A small-molecule ligand and the protein it binds are described below.
Small molecule (SMILES): CN(CCOc1ccc(C[C@@H]2SC(=O)NC2=O)cc1)c1ccccn1

Sequence of chain 1.A:
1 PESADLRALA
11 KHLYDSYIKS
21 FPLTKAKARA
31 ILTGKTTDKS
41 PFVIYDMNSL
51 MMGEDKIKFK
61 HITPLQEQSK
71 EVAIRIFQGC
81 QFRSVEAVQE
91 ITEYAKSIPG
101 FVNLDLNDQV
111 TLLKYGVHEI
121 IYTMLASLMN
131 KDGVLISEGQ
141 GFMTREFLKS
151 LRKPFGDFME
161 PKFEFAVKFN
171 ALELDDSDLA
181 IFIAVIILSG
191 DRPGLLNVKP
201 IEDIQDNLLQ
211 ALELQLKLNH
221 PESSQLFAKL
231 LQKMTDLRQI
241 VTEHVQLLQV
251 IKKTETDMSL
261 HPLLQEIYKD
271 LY

Binding-site contacts:
Ligand atom C6 contacts residue TYR122 of chain 1.A at 3.6 Å (hydrophobic).
Ligand atom O2 contacts residue LEU248 of chain 1.A at 3.6 Å.
Ligand atom N16 contacts residue CYS80 of chain 1.A at 3.7 Å.
Ligand atom C6 contacts residue SER84 of chain 1.A at 3.0 Å.
Ligand atom C17 contacts residue ILE136 of chain 1.A at 3.6 Å (hydrophobic).
Ligand atom N3 contacts residue TYR268 of chain 1.A at 2.9 Å (h-bond).
Ligand atom S1 contacts residue CYS80 of chain 1.A at 3.9 Å.
Ligand atom C4 contacts residue SER84 of chain 1.A at 3.4 Å.
Ligand atom N3 contacts residue HIS244 of chain 1.A at 3.8 Å.
Ligand atom O4 contacts residue LEU264 of chain 1.A at 3.5 Å.
Ligand atom C8 contacts residue CYS80 of chain 1.A at 3.7 Å (hydrophobic).
Ligand atom C4 contacts residue TYR268 of chain 1.A at 3.4 Å (hydrophobic).
Ligand atom C8 contacts residue SER84 of chain 1.A at 3.2 Å.
Ligand atom O4 contacts residue HIS118 of chain 1.A at 2.8 Å (h-bond).
Ligand atom C7 contacts residue SER84 of chain 1.A at 3.5 Å.
Ligand atom C2 contacts residue TYR268 of chain 1.A at 3.7 Å (hydrophobic).
Ligand atom C17 contacts residue CYS80 of chain 1.A at 3.7 Å (hydrophobic).
Ligand atom N18 contacts residue ILE136 of chain 1.A at 3.8 Å.
Ligand atom C22 contacts residue ILE76 of chain 1.A at 3.8 Å (hydrophobic).
Ligand atom C22 contacts residue CYS80 of chain 1.A at 3.8 Å (hydrophobic).
Ligand atom C10 contacts residue CYS80 of chain 1.A at 3.9 Å (hydrophobic).
Ligand atom C20 contacts residue GLY79 of chain 1.A at 3.6 Å.
Ligand atom O2 contacts residue HIS244 of chain 1.A at 3.0 Å (h-bond).
Ligand atom C21 contacts residue ILE76 of chain 1.A at 3.8 Å (hydrophobic).
Ligand atom C15 contacts residue ILE136 of chain 1.A at 3.5 Å (hydrophobic).
Ligand atom O2 contacts residue PHE77 of chain 1.A at 3.3 Å.
Ligand atom N16 contacts residue ILE136 of chain 1.A at 3.5 Å.
Ligand atom O13 contacts residue LEU125 of chain 1.A at 3.7 Å.
Ligand atom O13 contacts residue MET159 of chain 1.A at 3.8 Å.
Ligand atom C5 contacts residue SER84 of chain 1.A at 3.0 Å.
Ligand atom C19 contacts residue GLY79 of chain 1.A at 3.7 Å.
Ligand atom C11 contacts residue MET159 of chain 1.A at 3.5 Å (hydrophobic).
Ligand atom C4 contacts residue HIS118 of chain 1.A at 3.8 Å.
Ligand atom C16 contacts residue CYS80 of chain 1.A at 3.9 Å (hydrophobic).
Ligand atom C5 contacts residue CYS80 of chain 1.A at 3.8 Å (hydrophobic).
Ligand atom O4 contacts residue TYR268 of chain 1.A at 3.4 Å (h-bond).
Ligand atom C11 contacts residue CYS80 of chain 1.A at 3.8 Å (hydrophobic).
Ligand atom C2 contacts residue HIS244 of chain 1.A at 3.2 Å.
Ligand atom O13 contacts residue CYS80 of chain 1.A at 3.8 Å.
Ligand atom O4 contacts residue SER84 of chain 1.A at 3.0 Å (h-bond).